Sequence of chain 1.K:
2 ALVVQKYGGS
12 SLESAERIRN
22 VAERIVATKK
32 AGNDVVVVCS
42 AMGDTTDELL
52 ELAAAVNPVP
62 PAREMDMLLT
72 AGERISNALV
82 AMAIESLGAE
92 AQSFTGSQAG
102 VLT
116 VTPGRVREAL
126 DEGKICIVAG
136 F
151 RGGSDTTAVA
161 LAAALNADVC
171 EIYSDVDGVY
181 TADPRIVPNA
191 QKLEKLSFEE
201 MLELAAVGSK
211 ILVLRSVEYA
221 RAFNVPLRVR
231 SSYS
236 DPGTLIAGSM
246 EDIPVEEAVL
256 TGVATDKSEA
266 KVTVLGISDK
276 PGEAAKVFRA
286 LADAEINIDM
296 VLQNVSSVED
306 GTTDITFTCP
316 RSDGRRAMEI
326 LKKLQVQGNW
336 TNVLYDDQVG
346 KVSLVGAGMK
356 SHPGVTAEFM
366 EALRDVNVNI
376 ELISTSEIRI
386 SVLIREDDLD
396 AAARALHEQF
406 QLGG

Binding-site contacts:
Ligand atom CG2 contacts residue GLN49 of chain 1.L at 3.1 Å.
Ligand atom OXT contacts residue GLU29 of chain 1.L at 2.9 Å (salt-bridge).
Ligand atom OXT contacts residue LYS26 of chain 1.L at 3.3 Å (salt-bridge).
Ligand atom N contacts residue PRO27 of chain 1.L at 4.2 Å.
Ligand atom CB contacts residue ASP25 of chain 1.L at 4.2 Å.
Ligand atom O contacts residue PRO27 of chain 1.L at 3.7 Å.
Ligand atom OG1 contacts residue SER24 of chain 1.L at 4.1 Å.
Ligand atom N contacts residue ASN374 of chain 1.K at 2.6 Å (h-bond).
Ligand atom CB contacts residue ALA30 of chain 1.L at 4.2 Å (hydrophobic).
Ligand atom N contacts residue SER24 of chain 1.L at 3.8 Å.
Ligand atom OG1 contacts residue GLN49 of chain 1.L at 2.7 Å (h-bond).
Ligand atom CA contacts residue ILE375 of chain 1.K at 4.0 Å (hydrophobic).
Ligand atom C contacts residue ASN374 of chain 1.K at 3.7 Å.
Ligand atom C contacts residue LYS26 of chain 1.L at 3.1 Å.
Ligand atom O contacts residue ILE375 of chain 1.K at 2.9 Å (h-bond).
Ligand atom C contacts residue PRO27 of chain 1.L at 4.0 Å (hydrophobic).
Ligand atom CA contacts residue ASN374 of chain 1.K at 3.7 Å.
Ligand atom CG2 contacts residue ALA30 of chain 1.L at 3.0 Å (hydrophobic).
Ligand atom CB contacts residue ILE375 of chain 1.K at 3.2 Å (hydrophobic).
Ligand atom N contacts residue ASP25 of chain 1.L at 2.9 Å (salt-bridge).
Ligand atom O contacts residue GLY28 of chain 1.L at 3.9 Å.
Ligand atom N contacts residue ILE375 of chain 1.K at 3.8 Å.
Ligand atom OXT contacts residue GLY28 of chain 1.L at 3.0 Å (h-bond).
Ligand atom OG1 contacts residue ILE375 of chain 1.K at 4.1 Å.
Ligand atom CA contacts residue LYS26 of chain 1.L at 3.2 Å.
Ligand atom C contacts residue GLY28 of chain 1.L at 3.7 Å.
Ligand atom C contacts residue GLU29 of chain 1.L at 3.9 Å.
Ligand atom CB contacts residue GLN49 of chain 1.L at 3.2 Å.
Ligand atom CA contacts residue SER24 of chain 1.L at 4.0 Å.
Ligand atom CA contacts residue ALA30 of chain 1.L at 4.2 Å (hydrophobic).
Ligand atom N contacts residue LYS26 of chain 1.L at 2.9 Å (salt-bridge).
Ligand atom OXT contacts residue PRO27 of chain 1.L at 3.8 Å.
Ligand atom C contacts residue ALA30 of chain 1.L at 3.8 Å (hydrophobic).
Ligand atom OXT contacts residue ALA30 of chain 1.L at 2.9 Å (h-bond).
Ligand atom OG1 contacts residue ILE61 of chain 1.L at 4.0 Å.
Ligand atom O contacts residue ASN374 of chain 1.K at 3.2 Å (h-bond).
Ligand atom CG2 contacts residue ILE375 of chain 1.K at 3.6 Å (hydrophobic).
Ligand atom O contacts residue LYS26 of chain 1.L at 3.6 Å.
Ligand atom CA contacts residue ASP25 of chain 1.L at 4.1 Å.
Ligand atom C contacts residue ILE375 of chain 1.K at 4.0 Å (hydrophobic).

Sequence of chain 1.L:
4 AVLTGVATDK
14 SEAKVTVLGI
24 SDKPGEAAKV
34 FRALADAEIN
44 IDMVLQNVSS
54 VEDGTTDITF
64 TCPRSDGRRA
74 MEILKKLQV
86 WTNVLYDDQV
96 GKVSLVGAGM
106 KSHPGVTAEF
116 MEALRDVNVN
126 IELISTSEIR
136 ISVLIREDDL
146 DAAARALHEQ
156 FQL

The small molecule below binds the protein below.
Small molecule (SMILES): C[C@@H](O)[C@H](N)C(=O)O